This small molecule binds to this protein.
Small molecule (SMILES): Clc1ccc([C@H]2C[C@@H]3CC[C@H]2N3)cn1

Sequence of chain 1.B:
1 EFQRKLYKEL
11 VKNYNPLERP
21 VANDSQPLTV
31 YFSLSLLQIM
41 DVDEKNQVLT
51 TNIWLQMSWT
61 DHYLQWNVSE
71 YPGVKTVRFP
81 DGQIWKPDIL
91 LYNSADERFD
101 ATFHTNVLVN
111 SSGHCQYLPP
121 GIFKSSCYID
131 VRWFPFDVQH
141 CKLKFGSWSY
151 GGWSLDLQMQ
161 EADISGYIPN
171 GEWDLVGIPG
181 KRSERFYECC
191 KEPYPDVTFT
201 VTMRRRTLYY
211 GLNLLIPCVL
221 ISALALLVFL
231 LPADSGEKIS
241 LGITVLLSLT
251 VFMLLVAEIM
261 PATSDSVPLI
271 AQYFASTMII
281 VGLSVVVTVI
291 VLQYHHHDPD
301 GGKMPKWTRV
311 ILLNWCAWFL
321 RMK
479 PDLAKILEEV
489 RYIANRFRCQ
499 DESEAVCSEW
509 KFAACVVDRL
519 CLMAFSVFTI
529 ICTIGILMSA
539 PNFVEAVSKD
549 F

Sequence of chain 1.C:
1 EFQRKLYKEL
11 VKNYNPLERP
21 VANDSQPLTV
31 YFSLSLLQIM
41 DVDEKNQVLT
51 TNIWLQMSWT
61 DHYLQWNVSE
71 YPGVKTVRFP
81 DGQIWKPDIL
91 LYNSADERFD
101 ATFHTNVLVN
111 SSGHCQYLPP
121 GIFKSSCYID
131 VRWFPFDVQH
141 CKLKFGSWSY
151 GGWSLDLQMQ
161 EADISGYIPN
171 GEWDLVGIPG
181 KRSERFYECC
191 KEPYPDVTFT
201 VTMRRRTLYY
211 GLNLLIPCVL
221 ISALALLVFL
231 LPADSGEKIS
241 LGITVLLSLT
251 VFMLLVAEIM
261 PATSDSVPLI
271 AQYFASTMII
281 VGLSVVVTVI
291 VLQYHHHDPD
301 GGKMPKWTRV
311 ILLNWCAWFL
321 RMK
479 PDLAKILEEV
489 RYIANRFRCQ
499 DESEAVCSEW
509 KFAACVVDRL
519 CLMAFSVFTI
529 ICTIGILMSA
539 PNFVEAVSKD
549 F

Binding-site contacts:
Ligand atom N1 contacts residue SER147 of chain 1.B at 4.1 Å.
Ligand atom C4 contacts residue TRP54 of chain 1.C at 3.9 Å (hydrophobic).
Ligand atom C11 contacts residue LEU118 of chain 1.C at 3.6 Å (hydrophobic).
Ligand atom C8 contacts residue TRP148 of chain 1.B at 3.8 Å (hydrophobic).
Ligand atom C9 contacts residue TYR194 of chain 1.B at 3.8 Å (hydrophobic).
Ligand atom CL contacts residue GLN116 of chain 1.C at 3.8 Å.
Ligand atom C4 contacts residue TYR92 of chain 1.B at 3.6 Å (hydrophobic).
Ligand atom N1 contacts residue TYR194 of chain 1.B at 4.1 Å.
Ligand atom N2 contacts residue TRP148 of chain 1.B at 3.6 Å.
Ligand atom C5 contacts residue TYR92 of chain 1.B at 4.1 Å (hydrophobic).
Ligand atom C10 contacts residue TRP148 of chain 1.B at 4.2 Å (hydrophobic).
Ligand atom C7 contacts residue TRP148 of chain 1.B at 3.3 Å (hydrophobic).
Ligand atom N1 contacts residue TRP148 of chain 1.B at 2.7 Å (h-bond).
Ligand atom C4 contacts residue TYR187 of chain 1.B at 3.7 Å (hydrophobic).
Ligand atom C5 contacts residue TRP148 of chain 1.B at 3.9 Å (hydrophobic).
Ligand atom C9 contacts residue CYS190 of chain 1.B at 4.2 Å (hydrophobic).
Ligand atom C2 contacts residue CYS189 of chain 1.B at 3.6 Å (hydrophobic).
Ligand atom N2 contacts residue LEU118 of chain 1.C at 3.6 Å.
Ligand atom C3 contacts residue TYR92 of chain 1.B at 3.5 Å (hydrophobic).
Ligand atom C3 contacts residue TYR194 of chain 1.B at 3.7 Å (hydrophobic).
Ligand atom C9 contacts residue LEU118 of chain 1.C at 4.0 Å (hydrophobic).
Ligand atom C1 contacts residue TRP148 of chain 1.B at 3.7 Å (hydrophobic).
Ligand atom C11 contacts residue TRP148 of chain 1.B at 3.2 Å (hydrophobic).
Ligand atom C8 contacts residue TYR194 of chain 1.B at 3.5 Å (hydrophobic).
Ligand atom CL contacts residue SER149 of chain 1.B at 4.2 Å.
Ligand atom C10 contacts residue LEU118 of chain 1.C at 3.9 Å (hydrophobic).
Ligand atom C3 contacts residue TRP148 of chain 1.B at 3.8 Å (hydrophobic).
Ligand atom N1 contacts residue TYR92 of chain 1.B at 3.2 Å (h-bond).
Ligand atom C5 contacts residue TRP54 of chain 1.C at 3.4 Å (hydrophobic).
Ligand atom C3 contacts residue TYR187 of chain 1.B at 4.2 Å (hydrophobic).
Ligand atom C2 contacts residue TRP148 of chain 1.B at 3.9 Å (hydrophobic).
Ligand atom C6 contacts residue TRP148 of chain 1.B at 3.5 Å (hydrophobic).
Ligand atom C8 contacts residue CYS189 of chain 1.B at 4.1 Å (hydrophobic).
Ligand atom C1 contacts residue LEU118 of chain 1.C at 4.1 Å (hydrophobic).
Ligand atom C7 contacts residue LEU118 of chain 1.C at 4.0 Å (hydrophobic).
Ligand atom CL contacts residue ASN106 of chain 1.C at 3.5 Å.
Ligand atom C8 contacts residue CYS190 of chain 1.B at 3.6 Å (hydrophobic).
Ligand atom C2 contacts residue TYR194 of chain 1.B at 3.8 Å (hydrophobic).
Ligand atom CL contacts residue LEU108 of chain 1.C at 3.4 Å.
Ligand atom C1 contacts residue CYS189 of chain 1.B at 4.0 Å (hydrophobic).